This protein binds this small molecule.
Small molecule (SMILES): OC[C@H]1O[C@@H](O[C@@H]2[C@@H](O)[C@H](O)O[C@H](CO)[C@H]2O)[C@H](O)[C@@H](O)[C@@H]1O

Binding-site contacts:
Ligand atom O3 contacts residue ALA129 of chain 1.A at 3.6 Å.
Ligand atom O3 contacts residue ILE130 of chain 1.A at 3.5 Å.
Ligand atom O6 contacts residue PHE163 of chain 1.A at 3.6 Å.
Ligand atom C3 contacts residue TYR162 of chain 1.A at 3.9 Å (hydrophobic).
Ligand atom O3 contacts residue LYS131 of chain 1.A at 3.8 Å.
Ligand atom O6 contacts residue ILE130 of chain 1.A at 3.9 Å.
Ligand atom O4 contacts residue LEU128 of chain 1.A at 4.0 Å.
Ligand atom C5 contacts residue LYS132 of chain 1.A at 3.9 Å.
Ligand atom O4 contacts residue ASP164 of chain 1.A at 2.6 Å (salt-bridge).
Ligand atom C4 contacts residue TYR162 of chain 1.A at 4.1 Å (hydrophobic).
Ligand atom O6 contacts residue ASN126 of chain 1.A at 3.5 Å (h-bond).
Ligand atom C6 contacts residue LYS132 of chain 1.A at 4.0 Å.
Ligand atom O6 contacts residue TYR162 of chain 1.A at 3.7 Å.
Ligand atom C4 contacts residue LYS132 of chain 1.A at 4.0 Å.
Ligand atom C4 contacts residue ILE130 of chain 1.A at 3.6 Å (hydrophobic).
Ligand atom O4 contacts residue LYS132 of chain 1.A at 2.9 Å (salt-bridge).
Ligand atom C4 contacts residue ASP164 of chain 1.A at 3.5 Å.
Ligand atom O4 contacts residue TYR162 of chain 1.A at 3.4 Å.
Ligand atom C5 contacts residue ASP164 of chain 1.A at 4.0 Å.
Ligand atom C2 contacts residue LYS132 of chain 1.A at 4.0 Å.
Ligand atom C5 contacts residue TYR162 of chain 1.A at 3.6 Å (hydrophobic).
Ligand atom C5 contacts residue ASN126 of chain 1.A at 3.9 Å.
Ligand atom O5 contacts residue LYS132 of chain 1.A at 2.9 Å (salt-bridge).
Ligand atom C6 contacts residue TYR162 of chain 1.A at 3.8 Å (hydrophobic).
Ligand atom C2 contacts residue ALA129 of chain 1.A at 3.6 Å (hydrophobic).
Ligand atom C3 contacts residue ILE130 of chain 1.A at 3.8 Å (hydrophobic).
Ligand atom C4 contacts residue ASN126 of chain 1.A at 3.4 Å.
Ligand atom O2 contacts residue ILE130 of chain 1.A at 4.0 Å.
Ligand atom O6 contacts residue PRO127 of chain 1.A at 3.9 Å.
Ligand atom C6 contacts residue ASP164 of chain 1.A at 3.4 Å.
Ligand atom C1 contacts residue TYR162 of chain 1.A at 3.8 Å (hydrophobic).
Ligand atom C2 contacts residue ILE130 of chain 1.A at 3.6 Å (hydrophobic).
Ligand atom C6 contacts residue ASN126 of chain 1.A at 3.3 Å.
Ligand atom O2 contacts residue ALA129 of chain 1.A at 3.4 Å (h-bond).
Ligand atom C1 contacts residue LYS132 of chain 1.A at 3.7 Å.
Ligand atom O5 contacts residue ILE130 of chain 1.A at 4.0 Å.
Ligand atom O6 contacts residue LYS132 of chain 1.A at 3.1 Å (salt-bridge).
Ligand atom O4 contacts residue ASN126 of chain 1.A at 2.7 Å (h-bond).
Ligand atom O6 contacts residue ASP164 of chain 1.A at 2.6 Å (salt-bridge).
Ligand atom O3 contacts residue LYS132 of chain 1.A at 3.6 Å (salt-bridge).

Sequence of chain 1.A:
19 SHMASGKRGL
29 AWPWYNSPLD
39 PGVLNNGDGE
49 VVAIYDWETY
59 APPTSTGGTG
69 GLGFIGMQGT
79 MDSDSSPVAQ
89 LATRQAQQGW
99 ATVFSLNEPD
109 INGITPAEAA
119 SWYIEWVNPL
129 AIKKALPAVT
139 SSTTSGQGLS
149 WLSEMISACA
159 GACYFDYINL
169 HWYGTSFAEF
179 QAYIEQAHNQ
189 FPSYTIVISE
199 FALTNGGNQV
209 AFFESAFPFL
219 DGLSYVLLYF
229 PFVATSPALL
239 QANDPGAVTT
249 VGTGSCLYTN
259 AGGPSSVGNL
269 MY